The protein below binds the small molecule below.
Small molecule (SMILES): CN1CCN(c2ccc(-c3cnc4[nH]c5cnc(C#N)cc5c4c3)cc2)CC1

Sequence of chain 1.A:
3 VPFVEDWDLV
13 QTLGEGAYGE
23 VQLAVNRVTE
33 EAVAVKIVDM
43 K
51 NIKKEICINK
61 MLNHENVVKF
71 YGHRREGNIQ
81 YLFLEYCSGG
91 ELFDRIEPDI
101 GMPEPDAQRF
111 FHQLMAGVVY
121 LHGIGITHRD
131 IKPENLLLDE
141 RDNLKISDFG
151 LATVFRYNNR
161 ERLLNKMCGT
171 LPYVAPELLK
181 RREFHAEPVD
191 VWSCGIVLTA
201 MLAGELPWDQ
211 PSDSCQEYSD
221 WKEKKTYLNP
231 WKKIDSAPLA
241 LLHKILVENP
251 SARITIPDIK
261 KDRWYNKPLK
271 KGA

Binding-site contacts:
Ligand atom N6 contacts residue ASP148 of chain 1.A at 3.5 Å.
Ligand atom C10 contacts residue LEU84 of chain 1.A at 3.7 Å (hydrophobic).
Ligand atom C11 contacts residue LEU15 of chain 1.A at 3.9 Å (hydrophobic).
Ligand atom C7 contacts residue LEU137 of chain 1.A at 3.7 Å (hydrophobic).
Ligand atom N2 contacts residue ALA36 of chain 1.A at 3.4 Å.
Ligand atom C8 contacts residue LEU137 of chain 1.A at 4.0 Å (hydrophobic).
Ligand atom N1 contacts residue LEU15 of chain 1.A at 4.1 Å.
Ligand atom C5 contacts residue LEU137 of chain 1.A at 3.7 Å (hydrophobic).
Ligand atom C3 contacts residue LEU15 of chain 1.A at 3.8 Å (hydrophobic).
Ligand atom C15 contacts residue GLU91 of chain 1.A at 3.7 Å.
Ligand atom C2 contacts residue ALA36 of chain 1.A at 3.8 Å (hydrophobic).
Ligand atom C8 contacts residue VAL23 of chain 1.A at 4.0 Å (hydrophobic).
Ligand atom C16 contacts residue LEU15 of chain 1.A at 3.4 Å (hydrophobic).
Ligand atom C10 contacts residue VAL68 of chain 1.A at 3.5 Å (hydrophobic).
Ligand atom C3 contacts residue CYS87 of chain 1.A at 3.2 Å (hydrophobic).
Ligand atom N1 contacts residue CYS87 of chain 1.A at 2.9 Å (h-bond).
Ligand atom C2 contacts residue LEU137 of chain 1.A at 3.5 Å (hydrophobic).
Ligand atom N3 contacts residue LEU84 of chain 1.A at 3.5 Å.
Ligand atom N2 contacts residue GLU85 of chain 1.A at 2.9 Å (salt-bridge).
Ligand atom C13 contacts residue GLY90 of chain 1.A at 4.1 Å.
Ligand atom N1 contacts residue TYR86 of chain 1.A at 3.7 Å.
Ligand atom C10 contacts residue GLU85 of chain 1.A at 4.0 Å.
Ligand atom C2 contacts residue CYS87 of chain 1.A at 3.9 Å (hydrophobic).
Ligand atom C3 contacts residue TYR86 of chain 1.A at 3.9 Å (hydrophobic).
Ligand atom N1 contacts residue LEU137 of chain 1.A at 4.0 Å.
Ligand atom C6 contacts residue LEU137 of chain 1.A at 3.4 Å (hydrophobic).
Ligand atom C7 contacts residue ALA36 of chain 1.A at 3.8 Å (hydrophobic).
Ligand atom C4 contacts residue LEU15 of chain 1.A at 3.9 Å (hydrophobic).
Ligand atom C20 contacts residue ASP94 of chain 1.A at 4.0 Å.
Ligand atom C12 contacts residue LEU15 of chain 1.A at 3.7 Å (hydrophobic).
Ligand atom C2 contacts residue GLU85 of chain 1.A at 3.9 Å.
Ligand atom N6 contacts residue LYS38 of chain 1.A at 3.9 Å.
Ligand atom C15 contacts residue LEU15 of chain 1.A at 3.3 Å (hydrophobic).
Ligand atom C16 contacts residue GLU91 of chain 1.A at 3.9 Å.
Ligand atom N2 contacts residue LEU137 of chain 1.A at 3.7 Å.
Ligand atom C7 contacts residue GLU85 of chain 1.A at 3.7 Å.
Ligand atom C22 contacts residue VAL23 of chain 1.A at 4.1 Å (hydrophobic).
Ligand atom C1 contacts residue LEU137 of chain 1.A at 3.2 Å (hydrophobic).
Ligand atom C12 contacts residue GLY90 of chain 1.A at 4.1 Å.
Ligand atom C14 contacts residue LEU15 of chain 1.A at 3.7 Å (hydrophobic).